Binding-site contacts:
Ligand atom C1 contacts residue ASN32 of chain 1.C at 1.4 Å.
Ligand atom C3 contacts residue ASN32 of chain 1.C at 3.7 Å.
Ligand atom C5 contacts residue ASN32 of chain 1.C at 3.5 Å.
Ligand atom C7 contacts residue THR31 of chain 1.C at 4.3 Å.
Ligand atom C2 contacts residue ASN32 of chain 1.C at 2.4 Å.
Ligand atom C4 contacts residue ASN32 of chain 1.C at 4.2 Å.
Ligand atom C6 contacts residue ASN32 of chain 1.C at 3.7 Å.
Ligand atom O7 contacts residue ASN32 of chain 1.C at 3.4 Å (h-bond).
Ligand atom O7 contacts residue THR31 of chain 1.C at 4.2 Å.
Ligand atom C8 contacts residue THR31 of chain 1.C at 4.2 Å.
Ligand atom C7 contacts residue ASN32 of chain 1.C at 3.3 Å.
Ligand atom N2 contacts residue ASN32 of chain 1.C at 2.9 Å (h-bond).
Ligand atom O5 contacts residue ASN32 of chain 1.C at 2.4 Å (h-bond).

A small-molecule ligand and the protein it binds are described below.
Small molecule (SMILES): CC(=O)N[C@@H]1[C@@H](O)[C@H](O)[C@@H](CO)O[C@H]1O

Sequence of chain 1.C:
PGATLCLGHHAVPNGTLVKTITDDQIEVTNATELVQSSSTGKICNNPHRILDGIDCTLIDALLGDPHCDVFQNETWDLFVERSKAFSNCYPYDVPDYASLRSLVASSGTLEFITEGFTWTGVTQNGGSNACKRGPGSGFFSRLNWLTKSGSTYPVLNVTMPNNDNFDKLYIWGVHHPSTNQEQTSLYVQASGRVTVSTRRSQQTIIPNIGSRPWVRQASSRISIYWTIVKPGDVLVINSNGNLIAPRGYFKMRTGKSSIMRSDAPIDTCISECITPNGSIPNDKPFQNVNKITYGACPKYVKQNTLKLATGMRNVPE